Binding-site contacts:
Ligand atom O2 contacts residue ARG217 of chain 1.A at 3.6 Å.
Ligand atom P3 contacts residue MG1 of chain 1.F at 3.5 Å.
Ligand atom O4 contacts residue ALA20 of chain 1.A at 3.8 Å.
Ligand atom O6 contacts residue ALA20 of chain 1.A at 3.9 Å.
Ligand atom C12 contacts residue GLY53 of chain 1.A at 3.8 Å.
Ligand atom C14 contacts residue THR19 of chain 1.A at 3.2 Å.
Ligand atom C11 contacts residue GLY53 of chain 1.A at 3.7 Å.
Ligand atom P1 contacts residue GLY22 of chain 1.A at 3.8 Å.
Ligand atom S9 contacts residue THR19 of chain 1.A at 2.7 Å (h-bond).
Ligand atom O4 contacts residue ARG217 of chain 1.A at 2.6 Å (salt-bridge).
Ligand atom O5 contacts residue LYS23 of chain 1.A at 3.8 Å.
Ligand atom P1 contacts residue MG1 of chain 1.F at 3.6 Å.
Ligand atom O6 contacts residue SER21 of chain 1.A at 3.2 Å (h-bond).
Ligand atom O5 contacts residue THR24 of chain 1.A at 2.9 Å (h-bond).
Ligand atom C12 contacts residue THR19 of chain 1.A at 3.5 Å.
Ligand atom O2 contacts residue THR19 of chain 1.A at 3.8 Å.
Ligand atom C14 contacts residue LEU278 of chain 1.A at 3.5 Å (hydrophobic).
Ligand atom C11 contacts residue THR54 of chain 1.A at 3.7 Å.
Ligand atom O7 contacts residue MG1 of chain 1.F at 2.1 Å.
Ligand atom C10 contacts residue THR19 of chain 1.A at 3.5 Å.
Ligand atom O6 contacts residue PRO18 of chain 1.A at 3.8 Å.
Ligand atom O4 contacts residue GLY22 of chain 1.A at 3.5 Å (h-bond).
Ligand atom O2 contacts residue ALA20 of chain 1.A at 3.0 Å (h-bond).
Ligand atom P1 contacts residue ARG217 of chain 1.A at 3.7 Å.
Ligand atom P3 contacts residue LYS23 of chain 1.A at 3.8 Å.
Ligand atom P1 contacts residue LYS23 of chain 1.A at 3.7 Å.
Ligand atom O6 contacts residue LYS23 of chain 1.A at 2.8 Å (salt-bridge).
Ligand atom C11 contacts residue THR19 of chain 1.A at 3.7 Å.
Ligand atom O6 contacts residue GLY22 of chain 1.A at 3.0 Å (h-bond).
Ligand atom S9 contacts residue ARG217 of chain 1.A at 2.9 Å (salt-bridge).
Ligand atom O5 contacts residue MG1 of chain 1.F at 2.3 Å.
Ligand atom O8 contacts residue THR19 of chain 1.A at 3.8 Å.
Ligand atom C13 contacts residue GLY53 of chain 1.A at 3.4 Å.
Ligand atom P1 contacts residue ALA20 of chain 1.A at 3.9 Å.
Ligand atom S9 contacts residue ALA55 of chain 1.A at 3.8 Å.
Ligand atom C11 contacts residue ARG217 of chain 1.A at 3.8 Å.
Ligand atom C10 contacts residue THR54 of chain 1.A at 3.3 Å.
Ligand atom O8 contacts residue LYS23 of chain 1.A at 2.8 Å (salt-bridge).
Ligand atom C11 contacts residue ALA55 of chain 1.A at 3.9 Å (hydrophobic).
Ligand atom C10 contacts residue ALA55 of chain 1.A at 3.9 Å (hydrophobic).

A small-molecule ligand and the protein it binds are described below.
Small molecule (SMILES): CC(C)=CCS[P](=O)(O)OP(=O)(O)O

Sequence of chain 1.A:
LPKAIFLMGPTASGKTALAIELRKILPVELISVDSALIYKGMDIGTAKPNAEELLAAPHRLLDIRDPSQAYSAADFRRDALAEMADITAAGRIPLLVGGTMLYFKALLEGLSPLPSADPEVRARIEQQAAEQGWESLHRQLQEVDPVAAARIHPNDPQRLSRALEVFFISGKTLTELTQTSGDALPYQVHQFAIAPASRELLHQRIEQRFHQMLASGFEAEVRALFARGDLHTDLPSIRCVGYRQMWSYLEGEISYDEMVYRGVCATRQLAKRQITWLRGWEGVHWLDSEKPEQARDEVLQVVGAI